The protein below binds the small molecule below.
Small molecule (SMILES): Cc1cccc(O)c1

Sequence of chain 1.D:
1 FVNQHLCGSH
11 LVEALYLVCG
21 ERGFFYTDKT

Binding-site contacts:
Ligand atom O1 contacts residue ARG22 of chain 1.D at 3.9 Å.
Ligand atom O1 contacts residue GLY23 of chain 1.D at 3.3 Å (h-bond).
Ligand atom O1 contacts residue GLY20 of chain 1.D at 3.5 Å (h-bond).
Ligand atom C1 contacts residue GLU21 of chain 1.D at 3.5 Å.
Ligand atom C6 contacts residue GLU21 of chain 1.D at 3.5 Å.
Ligand atom O1 contacts residue GLU21 of chain 1.D at 2.7 Å (salt-bridge).